Sequence of chain 25.A:
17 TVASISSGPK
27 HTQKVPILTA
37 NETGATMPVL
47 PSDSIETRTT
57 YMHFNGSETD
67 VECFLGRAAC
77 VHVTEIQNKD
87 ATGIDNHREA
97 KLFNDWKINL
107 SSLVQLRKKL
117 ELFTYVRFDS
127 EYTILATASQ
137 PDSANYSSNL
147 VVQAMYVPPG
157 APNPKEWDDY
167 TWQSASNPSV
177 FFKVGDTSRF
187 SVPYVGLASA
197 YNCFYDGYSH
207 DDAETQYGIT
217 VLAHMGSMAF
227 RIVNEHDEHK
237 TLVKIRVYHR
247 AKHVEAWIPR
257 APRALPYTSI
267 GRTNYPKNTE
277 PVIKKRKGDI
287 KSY

Binding-site contacts:
Ligand atom C5B contacts residue TYR128 of chain 25.A at 4.0 Å (hydrophobic).
Ligand atom C5 contacts residue MET221 of chain 25.A at 3.6 Å (hydrophobic).
Ligand atom C6B contacts residue ILE104 of chain 25.A at 3.6 Å (hydrophobic).
Ligand atom N3A contacts residue PHE186 of chain 25.A at 4.0 Å.
Ligand atom C5B contacts residue PHE186 of chain 25.A at 3.9 Å (hydrophobic).
Ligand atom N3A contacts residue ALA24 of chain 25.C at 3.8 Å.
Ligand atom C2A contacts residue TYR152 of chain 25.A at 3.6 Å (hydrophobic).
Ligand atom C4B contacts residue PHE186 of chain 25.A at 3.6 Å (hydrophobic).
Ligand atom C4C contacts residue VAL191 of chain 25.A at 3.0 Å (hydrophobic).
Ligand atom C2B contacts residue VAL188 of chain 25.A at 3.5 Å (hydrophobic).
Ligand atom C5C contacts residue VAL188 of chain 25.A at 4.1 Å (hydrophobic).
Ligand atom O1A contacts residue PHE186 of chain 25.A at 3.0 Å.
Ligand atom C1B contacts residue VAL188 of chain 25.A at 3.8 Å (hydrophobic).
Ligand atom C2C contacts residue TYR197 of chain 25.A at 3.7 Å (hydrophobic).
Ligand atom C5C contacts residue VAL191 of chain 25.A at 3.8 Å (hydrophobic).
Ligand atom C1C contacts residue MET221 of chain 25.A at 4.0 Å (hydrophobic).
Ligand atom C1C contacts residue TYR128 of chain 25.A at 3.9 Å (hydrophobic).
Ligand atom C4C contacts residue VAL188 of chain 25.A at 3.7 Å (hydrophobic).
Ligand atom C1B contacts residue ILE104 of chain 25.A at 4.0 Å (hydrophobic).
Ligand atom C5A contacts residue PHE186 of chain 25.A at 3.5 Å (hydrophobic).
Ligand atom C2C contacts residue MET221 of chain 25.A at 4.0 Å (hydrophobic).
Ligand atom C4B contacts residue TYR152 of chain 25.A at 3.8 Å (hydrophobic).
Ligand atom C3C contacts residue TYR128 of chain 25.A at 3.4 Å (hydrophobic).
Ligand atom O1B contacts residue TYR128 of chain 25.A at 3.4 Å (h-bond).
Ligand atom C3B contacts residue TYR152 of chain 25.A at 3.7 Å (hydrophobic).
Ligand atom C3B contacts residue VAL188 of chain 25.A at 3.8 Å (hydrophobic).
Ligand atom C6B contacts residue TYR128 of chain 25.A at 3.3 Å (hydrophobic).
Ligand atom C5A contacts residue ALA150 of chain 25.A at 4.0 Å (hydrophobic).
Ligand atom C5A contacts residue VAL176 of chain 25.A at 3.6 Å (hydrophobic).
Ligand atom C4A contacts residue PRO174 of chain 25.A at 3.1 Å (hydrophobic).
Ligand atom C1B contacts residue TYR128 of chain 25.A at 3.6 Å (hydrophobic).
Ligand atom C4 contacts residue LEU106 of chain 25.A at 3.5 Å (hydrophobic).
Ligand atom C1C contacts residue LEU106 of chain 25.A at 4.0 Å (hydrophobic).
Ligand atom C2A contacts residue PHE186 of chain 25.A at 3.3 Å (hydrophobic).
Ligand atom N3A contacts residue TYR152 of chain 25.A at 3.5 Å.
Ligand atom O1B contacts residue ILE104 of chain 25.A at 3.9 Å.
Ligand atom C5B contacts residue MET224 of chain 25.A at 3.8 Å (hydrophobic).
Ligand atom N2 contacts residue MET221 of chain 25.A at 3.4 Å (h-bond).
Ligand atom O1 contacts residue MET221 of chain 25.A at 2.5 Å (h-bond).
Ligand atom N3A contacts residue PRO174 of chain 25.A at 3.7 Å.

Sequence of chain 25.C:
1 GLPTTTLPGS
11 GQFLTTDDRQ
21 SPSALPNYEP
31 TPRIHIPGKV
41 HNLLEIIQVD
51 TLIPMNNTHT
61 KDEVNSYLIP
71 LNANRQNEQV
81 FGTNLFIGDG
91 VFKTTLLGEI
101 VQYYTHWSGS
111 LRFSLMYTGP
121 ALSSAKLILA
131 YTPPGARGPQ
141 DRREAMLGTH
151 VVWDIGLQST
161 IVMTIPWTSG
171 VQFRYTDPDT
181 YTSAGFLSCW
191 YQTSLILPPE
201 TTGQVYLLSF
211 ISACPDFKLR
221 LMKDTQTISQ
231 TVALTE

A protein and the small-molecule ligand that binds it are described below.
Small molecule (SMILES): Cc1cc(CCCCCOc2ccc(C3=NCCO3)cc2)on1